Sequence of chain 5.D:
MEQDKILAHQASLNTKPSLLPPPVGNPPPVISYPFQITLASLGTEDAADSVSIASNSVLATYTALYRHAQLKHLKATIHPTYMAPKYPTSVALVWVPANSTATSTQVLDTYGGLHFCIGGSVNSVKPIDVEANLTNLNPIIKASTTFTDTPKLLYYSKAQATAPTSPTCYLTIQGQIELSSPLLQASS

Sequence of chain 1.D:
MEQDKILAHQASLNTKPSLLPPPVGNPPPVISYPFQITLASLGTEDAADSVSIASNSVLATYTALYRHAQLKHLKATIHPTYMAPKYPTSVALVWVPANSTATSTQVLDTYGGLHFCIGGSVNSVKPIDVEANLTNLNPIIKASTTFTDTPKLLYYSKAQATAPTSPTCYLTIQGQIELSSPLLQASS

Sequence of chain 5.C:
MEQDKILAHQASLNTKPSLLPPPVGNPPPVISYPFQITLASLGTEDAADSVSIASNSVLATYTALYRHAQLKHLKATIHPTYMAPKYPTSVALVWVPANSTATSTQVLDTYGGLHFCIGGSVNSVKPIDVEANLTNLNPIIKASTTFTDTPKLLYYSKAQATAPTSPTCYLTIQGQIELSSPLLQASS

Sequence of chain 1.E:
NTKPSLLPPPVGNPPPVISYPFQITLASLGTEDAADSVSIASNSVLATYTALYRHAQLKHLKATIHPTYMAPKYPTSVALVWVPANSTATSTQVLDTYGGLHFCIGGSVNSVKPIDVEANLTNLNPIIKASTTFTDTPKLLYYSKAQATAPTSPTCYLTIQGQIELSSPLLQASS

Sequence of chain 1.C:
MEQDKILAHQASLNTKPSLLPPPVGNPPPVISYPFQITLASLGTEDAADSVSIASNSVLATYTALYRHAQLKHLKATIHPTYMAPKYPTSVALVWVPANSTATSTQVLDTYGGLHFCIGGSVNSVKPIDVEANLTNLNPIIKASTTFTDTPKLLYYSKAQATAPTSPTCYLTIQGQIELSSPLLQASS

Binding-site contacts:
Ligand atom OP2 contacts residue PRO127 of chain 5.D at 2.4 Å.
Ligand atom OP2 contacts residue GLN174 of chain 5.D at 2.7 Å (h-bond).
Ligand atom N1 contacts residue LYS5 of chain 5.C at 1.1 Å (salt-bridge).
Ligand atom O4 contacts residue ASP129 of chain 5.D at 0.2 Å (salt-bridge).
Ligand atom C5 contacts residue ASP129 of chain 5.D at 2.4 Å.
Ligand atom OP1 contacts residue HIS115 of chain 1.E at 2.2 Å (h-bond).
Ligand atom O2 contacts residue THR77 of chain 5.D at 2.7 Å (h-bond).
Ligand atom OP2 contacts residue GLY25 of chain 1.C at 2.7 Å (h-bond).
Ligand atom C5 contacts residue THR172 of chain 5.D at 2.4 Å.
Ligand atom C5' contacts residue ALA11 of chain 1.D at 2.7 Å (hydrophobic).
Ligand atom N3 contacts residue LYS5 of chain 5.C at 2.1 Å (salt-bridge).
Ligand atom N3 contacts residue ASP129 of chain 5.D at 1.7 Å (salt-bridge).
Ligand atom O4 contacts residue GLU131 of chain 5.D at 2.6 Å (salt-bridge).
Ligand atom OP2 contacts residue SER12 of chain 1.D at 2.7 Å (h-bond).
Ligand atom C5 contacts residue GLN36 of chain 5.D at 2.5 Å.
Ligand atom C4 contacts residue THR172 of chain 5.D at 2.4 Å.
Ligand atom C4 contacts residue ASP129 of chain 5.D at 1.2 Å.
Ligand atom C2 contacts residue LYS5 of chain 5.C at 1.8 Å.
Ligand atom C1' contacts residue LYS5 of chain 5.C at 2.4 Å.
Ligand atom OP2 contacts residue HIS9 of chain 1.D at 2.5 Å (h-bond).
Ligand atom OP1 contacts residue LEU7 of chain 1.D at 2.8 Å (h-bond).
Ligand atom O4 contacts residue ILE173 of chain 5.D at 2.3 Å (h-bond).
Ligand atom C4 contacts residue GLN36 of chain 5.D at 2.7 Å.
Ligand atom O4 contacts residue THR172 of chain 5.D at 2.5 Å.
Ligand atom O2' contacts residue LEU114 of chain 1.E at 2.2 Å.
Ligand atom C6 contacts residue LYS5 of chain 5.C at 0.7 Å.
Ligand atom OP1 contacts residue ALA11 of chain 1.D at 2.6 Å (h-bond).
Ligand atom O2' contacts residue LYS75 of chain 5.D at 2.4 Å.
Ligand atom N3 contacts residue ILE173 of chain 5.D at 2.6 Å.
Ligand atom OP1 contacts residue ASP4 of chain 5.C at 2.7 Å (salt-bridge).
Ligand atom O5' contacts residue HIS79 of chain 5.D at 2.7 Å (h-bond).
Ligand atom OP1 contacts residue HIS9 of chain 1.D at 2.6 Å (h-bond).
Ligand atom N3 contacts residue LYS75 of chain 5.D at 2.7 Å (salt-bridge).
Ligand atom C4 contacts residue LYS5 of chain 5.C at 2.0 Å.
Ligand atom O2 contacts residue LYS75 of chain 5.D at 2.5 Å (salt-bridge).
Ligand atom C2' contacts residue GLN174 of chain 5.D at 2.8 Å.
Ligand atom O3' contacts residue LEU114 of chain 1.E at 2.8 Å.
Ligand atom C6 contacts residue GLN36 of chain 5.D at 2.8 Å.
Ligand atom C5 contacts residue LYS5 of chain 5.C at 1.1 Å.
Ligand atom C6 contacts residue THR172 of chain 5.D at 2.8 Å.

The small molecule below binds the protein below.
Small molecule (SMILES): O=c1ccn([C@@H]2O[C@H](CO[P](=O)(O)O[C@H]3[C@@H](O)[C@H](n4ccc(=O)[nH]c4=O)O[C@@H]3CO[P](=O)(O)O[C@H]3[C@@H](O)[C@H](n4ccc(=O)[nH]c4=O)O[C@@H]3CO[P](=O)(O)O[C@H]3[C@@H](O)[C@H](n4ccc(=O)[nH]c4=O)O[C@@H]3CO[P](=O)(O)O[C@H]3[C@@H](O)[C@H](n4ccc(=O)[nH]c4=O)O[C@@H]3CO[P](=O)(O)O[C@H]3[C@@H](O)[C@H](n4ccc(=O)[nH]c4=O)O[C@@H]3CO[P](=O)(O)O[C@H]3[C@@H](O)[C@H](n4ccc(=O)[nH]c4=O)O[C@@H]3COP(=O)(O)O)[C@@H](O)[C@H]2O)c(=O)[nH]1